Sequence of chain 1.A:
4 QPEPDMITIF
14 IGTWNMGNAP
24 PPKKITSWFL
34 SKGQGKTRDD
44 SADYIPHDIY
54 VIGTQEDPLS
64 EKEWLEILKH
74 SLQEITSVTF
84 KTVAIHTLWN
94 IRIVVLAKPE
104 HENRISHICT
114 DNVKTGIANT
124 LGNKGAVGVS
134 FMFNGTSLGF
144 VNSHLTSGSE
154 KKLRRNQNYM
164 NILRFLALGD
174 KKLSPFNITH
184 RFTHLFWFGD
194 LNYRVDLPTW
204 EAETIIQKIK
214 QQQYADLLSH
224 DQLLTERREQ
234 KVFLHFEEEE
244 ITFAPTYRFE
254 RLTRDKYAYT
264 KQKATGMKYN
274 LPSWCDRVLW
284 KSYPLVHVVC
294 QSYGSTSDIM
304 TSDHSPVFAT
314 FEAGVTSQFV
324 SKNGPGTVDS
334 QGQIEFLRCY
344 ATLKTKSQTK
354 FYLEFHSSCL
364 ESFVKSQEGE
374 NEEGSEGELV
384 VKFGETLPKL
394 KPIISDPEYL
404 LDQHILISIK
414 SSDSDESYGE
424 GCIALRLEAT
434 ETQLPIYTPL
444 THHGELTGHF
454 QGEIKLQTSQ

This protein binds this small molecule.
Small molecule (SMILES): O[C@@H]1CCN(Cc2ccc(Cl)cc2)C1

Binding-site contacts:
Ligand atom C08 contacts residue ARG231 of chain 1.A at 4.3 Å.
Ligand atom CL1 contacts residue ARG230 of chain 1.A at 4.0 Å.
Ligand atom C13 contacts residue ARG230 of chain 1.A at 3.9 Å.
Ligand atom CL1 contacts residue LEU227 of chain 1.A at 3.6 Å.
Ligand atom C10 contacts residue ARG230 of chain 1.A at 4.1 Å.
Ligand atom C10 contacts residue ARG231 of chain 1.A at 4.5 Å.
Ligand atom CL1 contacts residue ARG231 of chain 1.A at 3.8 Å.
Ligand atom C04 contacts residue GLU240 of chain 1.A at 4.1 Å.
Ligand atom C12 contacts residue ARG230 of chain 1.A at 3.4 Å.
Ligand atom C03 contacts residue GLU240 of chain 1.A at 3.2 Å.
Ligand atom C09 contacts residue ARG231 of chain 1.A at 3.6 Å.
Ligand atom N05 contacts residue GLU240 of chain 1.A at 4.2 Å.
Ligand atom C14 contacts residue GLU240 of chain 1.A at 4.0 Å.
Ligand atom C02 contacts residue GLU240 of chain 1.A at 3.4 Å.